Sequence of chain 2.B:
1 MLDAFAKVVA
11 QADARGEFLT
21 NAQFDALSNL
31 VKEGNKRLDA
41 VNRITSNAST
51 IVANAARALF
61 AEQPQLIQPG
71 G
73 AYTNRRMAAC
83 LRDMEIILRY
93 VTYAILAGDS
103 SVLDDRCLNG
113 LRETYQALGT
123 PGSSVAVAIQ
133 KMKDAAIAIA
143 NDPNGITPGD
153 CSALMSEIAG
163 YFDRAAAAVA

Binding-site contacts:
Ligand atom ND contacts residue ASP87 of chain 1.A at 2.8 Å (salt-bridge).
Ligand atom O2A contacts residue LYS83 of chain 1.A at 2.7 Å (salt-bridge).
Ligand atom O1D contacts residue SER72 of chain 1.A at 2.8 Å (h-bond).
Ligand atom OC contacts residue ALA75 of chain 1.A at 2.7 Å (h-bond).
Ligand atom CMC contacts residue TRP128 of chain 1.A at 3.1 Å (hydrophobic).
Ligand atom O1A contacts residue LYS83 of chain 1.A at 3.5 Å (salt-bridge).
Ligand atom CBC contacts residue CYS84 of chain 1.A at 2.8 Å (hydrophobic).
Ligand atom C4A contacts residue ARG86 of chain 1.A at 3.3 Å.
Ligand atom CBB contacts residue TYR110 of chain 1.A at 3.5 Å (hydrophobic).
Ligand atom CHD contacts residue TYR129 of chain 1.A at 3.3 Å (hydrophobic).
Ligand atom CAB contacts residue TYR110 of chain 1.A at 3.3 Å (hydrophobic).
Ligand atom NC contacts residue GLN73 of chain 1.A at 3.0 Å (h-bond).
Ligand atom CMD contacts residue SER72 of chain 1.A at 3.3 Å.
Ligand atom CHB contacts residue ASP87 of chain 1.A at 3.5 Å.
Ligand atom C3B contacts residue ASN76 of chain 2.B at 3.5 Å.
Ligand atom CAD contacts residue SER72 of chain 1.A at 3.5 Å.
Ligand atom ND contacts residue LEU124 of chain 1.A at 3.5 Å.
Ligand atom C3C contacts residue CYS84 of chain 1.A at 2.7 Å (hydrophobic).
Ligand atom CAC contacts residue CYS84 of chain 1.A at 1.8 Å (hydrophobic).
Ligand atom CGD contacts residue SER72 of chain 1.A at 3.2 Å.
Ligand atom C2C contacts residue CYS84 of chain 1.A at 3.1 Å (hydrophobic).
Ligand atom C1A contacts residue ARG86 of chain 1.A at 3.1 Å.
Ligand atom CMD contacts residue GLN73 of chain 1.A at 3.3 Å.
Ligand atom CGA contacts residue LYS83 of chain 1.A at 3.5 Å.
Ligand atom NA contacts residue ARG86 of chain 1.A at 2.9 Å (salt-bridge).
Ligand atom CBD contacts residue SER72 of chain 1.A at 3.0 Å.
Ligand atom C1B contacts residue ASN76 of chain 2.B at 3.4 Å.
Ligand atom C2B contacts residue ASN76 of chain 2.B at 3.5 Å.
Ligand atom OC contacts residue TYR74 of chain 1.A at 3.3 Å.
Ligand atom O1A contacts residue ARG86 of chain 1.A at 2.8 Å (salt-bridge).
Ligand atom C3C contacts residue TRP128 of chain 1.A at 3.4 Å (hydrophobic).
Ligand atom O1D contacts residue ARG57 of chain 2.B at 3.1 Å (salt-bridge).
Ligand atom NB contacts residue ASN76 of chain 2.B at 3.3 Å (h-bond).
Ligand atom NA contacts residue ASP87 of chain 1.A at 2.8 Å (salt-bridge).
Ligand atom CBC contacts residue TYR129 of chain 1.A at 3.3 Å (hydrophobic).
Ligand atom C4C contacts residue CYS84 of chain 1.A at 3.5 Å (hydrophobic).
Ligand atom OC contacts residue THR66 of chain 1.A at 3.5 Å.
Ligand atom C4B contacts residue ASN76 of chain 2.B at 3.4 Å.
Ligand atom OB contacts residue THR75 of chain 2.B at 3.0 Å (h-bond).
Ligand atom CMA contacts residue ILE118 of chain 1.A at 3.5 Å (hydrophobic).

Sequence of chain 1.A:
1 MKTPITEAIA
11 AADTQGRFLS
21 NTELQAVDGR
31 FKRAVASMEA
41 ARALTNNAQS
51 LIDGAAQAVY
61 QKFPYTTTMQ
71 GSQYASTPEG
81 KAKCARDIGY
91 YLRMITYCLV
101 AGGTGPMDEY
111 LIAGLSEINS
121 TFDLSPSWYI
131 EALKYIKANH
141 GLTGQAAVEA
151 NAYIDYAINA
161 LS

This small molecule binds to this protein.
Small molecule (SMILES): C=CC1=C(C)/C(=C/c2[nH]c(/C=C3\N=C(/C=C4\NC(=O)C(C)=C4C=C)C(C)=C3CCC(=O)O)c(CCC(=O)O)c2C)NC1=O